Binding-site contacts:
Ligand atom O7 contacts residue ASN212 of chain 5.B at 4.5 Å.
Ligand atom C3 contacts residue ASN212 of chain 5.B at 3.8 Å.
Ligand atom C5 contacts residue ASN212 of chain 5.B at 3.7 Å.
Ligand atom O6 contacts residue ASN212 of chain 5.B at 4.4 Å.
Ligand atom O5 contacts residue ASN212 of chain 5.B at 2.4 Å (h-bond).
Ligand atom C1 contacts residue ASN212 of chain 5.B at 1.4 Å.
Ligand atom N2 contacts residue ILE211 of chain 5.B at 4.0 Å.
Ligand atom C2 contacts residue ASN212 of chain 5.B at 2.5 Å.
Ligand atom C4 contacts residue ASN212 of chain 5.B at 4.2 Å.
Ligand atom C7 contacts residue ASN212 of chain 5.B at 3.9 Å.
Ligand atom C1 contacts residue ILE211 of chain 5.B at 4.1 Å (hydrophobic).
Ligand atom N2 contacts residue ASN212 of chain 5.B at 2.9 Å (h-bond).

The small molecule below binds the protein below.
Small molecule (SMILES): CC(=O)N[C@@H]1[C@@H](O)[C@H](O)[C@@H](CO)O[C@H]1O

Sequence of chain 5.B:
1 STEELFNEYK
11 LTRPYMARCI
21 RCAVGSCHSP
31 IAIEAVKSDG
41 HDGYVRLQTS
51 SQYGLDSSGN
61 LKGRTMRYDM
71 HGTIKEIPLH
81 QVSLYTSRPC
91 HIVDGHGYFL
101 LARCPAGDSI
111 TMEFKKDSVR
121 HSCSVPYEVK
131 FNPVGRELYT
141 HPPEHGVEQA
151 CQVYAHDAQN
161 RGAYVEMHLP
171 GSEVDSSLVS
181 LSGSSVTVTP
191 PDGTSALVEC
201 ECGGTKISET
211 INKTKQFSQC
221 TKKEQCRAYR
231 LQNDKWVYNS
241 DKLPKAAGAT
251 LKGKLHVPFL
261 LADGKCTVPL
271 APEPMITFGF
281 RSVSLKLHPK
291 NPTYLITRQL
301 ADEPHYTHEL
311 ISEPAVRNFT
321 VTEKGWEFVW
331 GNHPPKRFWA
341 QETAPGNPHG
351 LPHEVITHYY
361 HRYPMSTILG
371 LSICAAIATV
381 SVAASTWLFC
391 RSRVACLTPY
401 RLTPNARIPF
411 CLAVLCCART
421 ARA